This small molecule binds to this protein.
Small molecule (SMILES): CCCCCCCC(=O)OC[C@H](COP(=O)(O)O[C@@H]1[C@H](O)[C@H](O)[C@@H](OP(=O)(O)O)[C@H](OP(=O)(O)O)[C@H]1O)OC(=O)CCCCCCC

Binding-site contacts:
Ligand atom C4 contacts residue LYS817 of chain 1.D at 4.1 Å.
Ligand atom C5A contacts residue PHE813 of chain 1.D at 4.0 Å (hydrophobic).
Ligand atom C8A contacts residue PHE813 of chain 1.D at 3.6 Å (hydrophobic).
Ligand atom C5 contacts residue LYS817 of chain 1.D at 4.2 Å.
Ligand atom C3 contacts residue PRO815 of chain 1.D at 3.9 Å (hydrophobic).
Ligand atom C2A contacts residue PRO815 of chain 1.D at 4.0 Å (hydrophobic).
Ligand atom O2C contacts residue PRO598 of chain 1.C at 4.0 Å.
Ligand atom O3 contacts residue PRO815 of chain 1.D at 3.5 Å.
Ligand atom C6A contacts residue LEU812 of chain 1.D at 3.3 Å (hydrophobic).
Ligand atom O1A contacts residue PRO815 of chain 1.D at 3.3 Å.
Ligand atom P4 contacts residue TYR818 of chain 1.D at 3.9 Å.
Ligand atom O42 contacts residue GLY599 of chain 1.C at 3.4 Å.
Ligand atom O1A contacts residue PRO816 of chain 1.D at 4.0 Å.
Ligand atom C2 contacts residue GLY599 of chain 1.C at 4.1 Å.
Ligand atom P4 contacts residue ARG603 of chain 1.C at 3.4 Å.
Ligand atom O42 contacts residue ARG603 of chain 1.C at 3.5 Å (salt-bridge).
Ligand atom O3 contacts residue ARG602 of chain 1.C at 3.0 Å (salt-bridge).
Ligand atom O41 contacts residue ARG603 of chain 1.C at 2.6 Å (salt-bridge).
Ligand atom O42 contacts residue ARG602 of chain 1.C at 3.1 Å (salt-bridge).
Ligand atom O11 contacts residue PRO816 of chain 1.D at 3.7 Å.
Ligand atom C8A contacts residue PHE597 of chain 1.C at 3.5 Å (hydrophobic).
Ligand atom C7B contacts residue PRO598 of chain 1.C at 4.1 Å (hydrophobic).
Ligand atom C8B contacts residue LEU601 of chain 1.C at 4.0 Å (hydrophobic).
Ligand atom C5A contacts residue LEU812 of chain 1.D at 3.4 Å (hydrophobic).
Ligand atom O2 contacts residue PRO598 of chain 1.C at 3.9 Å.
Ligand atom C3A contacts residue PRO815 of chain 1.D at 3.8 Å (hydrophobic).
Ligand atom P4 contacts residue LYS817 of chain 1.D at 3.8 Å.
Ligand atom C2A contacts residue PRO816 of chain 1.D at 3.8 Å (hydrophobic).
Ligand atom O43 contacts residue ARG603 of chain 1.C at 3.5 Å (salt-bridge).
Ligand atom O51 contacts residue LYS817 of chain 1.D at 3.3 Å (salt-bridge).
Ligand atom O2 contacts residue GLY599 of chain 1.C at 3.1 Å (h-bond).
Ligand atom C7B contacts residue LEU601 of chain 1.C at 4.1 Å (hydrophobic).
Ligand atom C3A contacts residue LYS814 of chain 1.D at 3.5 Å.
Ligand atom O3 contacts residue TYR818 of chain 1.D at 3.8 Å.
Ligand atom C2 contacts residue PRO815 of chain 1.D at 3.7 Å (hydrophobic).
Ligand atom O42 contacts residue TYR818 of chain 1.D at 3.8 Å.
Ligand atom O4 contacts residue LYS817 of chain 1.D at 3.0 Å (salt-bridge).
Ligand atom O43 contacts residue TYR818 of chain 1.D at 3.1 Å (h-bond).
Ligand atom O3 contacts residue GLY599 of chain 1.C at 3.4 Å (h-bond).
Ligand atom O43 contacts residue LYS817 of chain 1.D at 3.4 Å (salt-bridge).

Sequence of chain 1.C:
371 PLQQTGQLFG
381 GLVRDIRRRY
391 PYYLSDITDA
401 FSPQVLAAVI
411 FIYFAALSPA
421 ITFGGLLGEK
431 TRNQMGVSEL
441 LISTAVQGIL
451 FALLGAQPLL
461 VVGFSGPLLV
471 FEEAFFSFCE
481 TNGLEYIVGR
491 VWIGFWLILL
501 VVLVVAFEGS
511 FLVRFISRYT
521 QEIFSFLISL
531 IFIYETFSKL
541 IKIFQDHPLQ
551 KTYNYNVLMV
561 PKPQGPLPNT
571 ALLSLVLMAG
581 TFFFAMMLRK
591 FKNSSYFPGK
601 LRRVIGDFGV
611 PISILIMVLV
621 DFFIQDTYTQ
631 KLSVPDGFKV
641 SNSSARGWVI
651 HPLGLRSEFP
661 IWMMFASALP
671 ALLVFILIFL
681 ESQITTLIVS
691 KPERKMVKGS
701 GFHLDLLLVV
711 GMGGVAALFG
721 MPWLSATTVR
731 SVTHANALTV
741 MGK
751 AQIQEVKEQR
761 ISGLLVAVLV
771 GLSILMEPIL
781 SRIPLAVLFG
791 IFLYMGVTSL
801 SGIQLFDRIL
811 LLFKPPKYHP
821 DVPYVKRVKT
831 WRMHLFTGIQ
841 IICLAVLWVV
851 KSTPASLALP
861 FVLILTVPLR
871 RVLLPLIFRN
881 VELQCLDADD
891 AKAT

Sequence of chain 1.D:
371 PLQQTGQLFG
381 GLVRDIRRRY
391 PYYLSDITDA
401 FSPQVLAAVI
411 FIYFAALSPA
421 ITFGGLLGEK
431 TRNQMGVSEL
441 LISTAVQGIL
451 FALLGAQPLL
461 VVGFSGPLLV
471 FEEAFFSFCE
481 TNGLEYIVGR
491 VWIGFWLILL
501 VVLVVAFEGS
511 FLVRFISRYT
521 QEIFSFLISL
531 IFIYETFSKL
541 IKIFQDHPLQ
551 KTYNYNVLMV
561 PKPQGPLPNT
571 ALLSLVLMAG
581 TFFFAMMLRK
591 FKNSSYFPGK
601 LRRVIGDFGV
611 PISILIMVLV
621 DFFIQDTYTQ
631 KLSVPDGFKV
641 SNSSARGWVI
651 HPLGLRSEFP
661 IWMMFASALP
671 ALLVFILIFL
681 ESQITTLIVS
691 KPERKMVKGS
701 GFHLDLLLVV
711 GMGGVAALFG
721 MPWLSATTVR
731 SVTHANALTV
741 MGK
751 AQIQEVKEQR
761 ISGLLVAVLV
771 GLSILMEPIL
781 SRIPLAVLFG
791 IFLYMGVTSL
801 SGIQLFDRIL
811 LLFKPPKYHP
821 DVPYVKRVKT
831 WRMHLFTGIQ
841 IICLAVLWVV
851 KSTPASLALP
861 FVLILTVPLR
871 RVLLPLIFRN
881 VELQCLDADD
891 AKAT